Binding-site contacts:
Ligand atom C12 contacts residue MET311 of chain 1.A at 3.9 Å (hydrophobic).
Ligand atom CL contacts residue GLY360 of chain 1.B at 3.4 Å.
Ligand atom C3 contacts residue GLY306 of chain 1.A at 3.5 Å.
Ligand atom O2 contacts residue ALA167 of chain 1.A at 3.8 Å.
Ligand atom O1 contacts residue IMP1 of chain 1.I at 3.4 Å (h-bond).
Ligand atom C3 contacts residue MET305 of chain 1.A at 3.5 Å (hydrophobic).
Ligand atom C2 contacts residue GLY306 of chain 1.A at 3.4 Å.
Ligand atom C17 contacts residue ALA167 of chain 1.A at 3.8 Å (hydrophobic).
Ligand atom C4 contacts residue GLY306 of chain 1.A at 3.9 Å.
Ligand atom C22 contacts residue PRO48 of chain 1.B at 3.9 Å (hydrophobic).
Ligand atom N4 contacts residue GLU332 of chain 1.A at 2.9 Å (salt-bridge).
Ligand atom N1 contacts residue IMP1 of chain 1.I at 3.8 Å.
Ligand atom CL contacts residue HIS168 of chain 1.A at 3.8 Å.
Ligand atom N3 contacts residue GLU332 of chain 1.A at 3.1 Å (salt-bridge).
Ligand atom C17 contacts residue GLU332 of chain 1.A at 3.9 Å.
Ligand atom C10 contacts residue ALA167 of chain 1.A at 3.8 Å (hydrophobic).
Ligand atom C21 contacts residue SER357 of chain 1.B at 3.6 Å.
Ligand atom N2 contacts residue TYR361 of chain 1.B at 3.7 Å.
Ligand atom CL contacts residue VAL46 of chain 1.B at 3.8 Å.
Ligand atom C13 contacts residue MET311 of chain 1.A at 3.7 Å (hydrophobic).
Ligand atom C2 contacts residue MET305 of chain 1.A at 3.9 Å (hydrophobic).
Ligand atom C1 contacts residue GLY306 of chain 1.A at 3.9 Å.
Ligand atom C18 contacts residue ALA167 of chain 1.A at 3.9 Å (hydrophobic).
Ligand atom C7 contacts residue IMP1 of chain 1.I at 3.6 Å.
Ligand atom N4 contacts residue ALA167 of chain 1.A at 3.8 Å.
Ligand atom N2 contacts residue ALA167 of chain 1.A at 3.7 Å.
Ligand atom C13 contacts residue VAL330 of chain 1.A at 3.5 Å (hydrophobic).
Ligand atom C20 contacts residue PRO48 of chain 1.B at 3.8 Å (hydrophobic).
Ligand atom C13 contacts residue GLU332 of chain 1.A at 3.8 Å.
Ligand atom C13 contacts residue GLY306 of chain 1.A at 3.8 Å.
Ligand atom C6 contacts residue ALA167 of chain 1.A at 3.8 Å (hydrophobic).
Ligand atom N2 contacts residue IMP1 of chain 1.I at 3.3 Å.
Ligand atom C22 contacts residue TYR361 of chain 1.B at 3.7 Å (hydrophobic).
Ligand atom C22 contacts residue SER357 of chain 1.B at 3.5 Å.
Ligand atom C7 contacts residue ALA167 of chain 1.A at 3.7 Å (hydrophobic).
Ligand atom C10 contacts residue GLU332 of chain 1.A at 3.5 Å.
Ligand atom N1 contacts residue ALA167 of chain 1.A at 3.8 Å.
Ligand atom C21 contacts residue PRO48 of chain 1.B at 3.6 Å (hydrophobic).
Ligand atom N2 contacts residue GLU332 of chain 1.A at 3.4 Å (salt-bridge).
Ligand atom N2 contacts residue THR224 of chain 1.A at 3.3 Å (h-bond).

Sequence of chain 1.A:
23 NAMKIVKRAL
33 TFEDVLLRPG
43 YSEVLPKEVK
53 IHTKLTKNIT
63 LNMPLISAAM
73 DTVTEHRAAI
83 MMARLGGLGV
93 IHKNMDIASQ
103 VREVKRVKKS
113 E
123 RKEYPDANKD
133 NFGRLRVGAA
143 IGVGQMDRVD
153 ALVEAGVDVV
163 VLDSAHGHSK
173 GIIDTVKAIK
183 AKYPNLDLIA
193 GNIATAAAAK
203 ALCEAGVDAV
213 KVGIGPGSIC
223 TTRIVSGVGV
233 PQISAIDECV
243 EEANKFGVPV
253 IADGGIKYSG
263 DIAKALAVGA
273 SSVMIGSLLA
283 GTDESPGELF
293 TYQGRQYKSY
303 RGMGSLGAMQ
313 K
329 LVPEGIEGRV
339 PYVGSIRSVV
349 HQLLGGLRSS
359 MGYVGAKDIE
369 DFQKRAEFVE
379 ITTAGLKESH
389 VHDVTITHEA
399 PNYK

Sequence of chain 1.B:
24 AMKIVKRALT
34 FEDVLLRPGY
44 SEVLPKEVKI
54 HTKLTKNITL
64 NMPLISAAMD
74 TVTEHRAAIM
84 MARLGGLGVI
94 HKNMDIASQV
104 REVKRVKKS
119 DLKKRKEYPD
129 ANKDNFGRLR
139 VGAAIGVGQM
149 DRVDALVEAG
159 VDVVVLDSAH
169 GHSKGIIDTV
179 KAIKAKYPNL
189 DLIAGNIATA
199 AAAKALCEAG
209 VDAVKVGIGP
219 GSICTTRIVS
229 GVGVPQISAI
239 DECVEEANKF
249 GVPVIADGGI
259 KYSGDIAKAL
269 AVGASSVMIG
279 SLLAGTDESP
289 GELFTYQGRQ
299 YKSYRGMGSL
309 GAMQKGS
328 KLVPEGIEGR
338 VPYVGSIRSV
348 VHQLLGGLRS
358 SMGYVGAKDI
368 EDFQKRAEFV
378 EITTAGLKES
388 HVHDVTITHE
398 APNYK

A protein and the small-molecule ligand that binds it are described below.
Small molecule (SMILES): [H]/N=C(\NO)c1cccc(C(C)(C)NC(=O)Nc2ccc(Cl)cc2)c1